This protein binds this small molecule.
Small molecule (SMILES): Cc1cc(CCCOc2c(C)cc(-c3noc(C(F)(F)F)n3)cc2C)on1

Binding-site contacts:
Ligand atom N3A contacts residue TYR144 of chain 55.A at 3.5 Å.
Ligand atom O1A contacts residue MET124 of chain 55.A at 3.2 Å.
Ligand atom F2 contacts residue ALA166 of chain 55.A at 3.5 Å.
Ligand atom C3A contacts residue LEU217 of chain 55.A at 3.6 Å (hydrophobic).
Ligand atom C4 contacts residue LEU100 of chain 55.A at 3.7 Å (hydrophobic).
Ligand atom CM4 contacts residue PHE179 of chain 55.A at 3.5 Å (hydrophobic).
Ligand atom C6B contacts residue LEU181 of chain 55.A at 3.3 Å (hydrophobic).
Ligand atom F2 contacts residue TYR144 of chain 55.A at 3.0 Å.
Ligand atom O1A contacts residue PHE179 of chain 55.A at 3.3 Å.
Ligand atom CM2 contacts residue ILE122 of chain 55.A at 3.8 Å (hydrophobic).
Ligand atom N1A contacts residue PHE179 of chain 55.A at 3.6 Å.
Ligand atom CM6 contacts residue LEU184 of chain 55.A at 3.4 Å (hydrophobic).
Ligand atom C5B contacts residue ILE98 of chain 55.A at 3.5 Å (hydrophobic).
Ligand atom C4 contacts residue TYR190 of chain 55.A at 3.6 Å (hydrophobic).
Ligand atom N1A contacts residue MET124 of chain 55.A at 3.5 Å.
Ligand atom CM6 contacts residue LEU181 of chain 55.A at 3.5 Å (hydrophobic).
Ligand atom O1B contacts residue ILE98 of chain 55.A at 3.3 Å.
Ligand atom N2 contacts residue MET214 of chain 55.A at 3.8 Å.
Ligand atom F3 contacts residue TYR142 of chain 55.A at 3.8 Å.
Ligand atom C5B contacts residue LEU181 of chain 55.A at 3.5 Å (hydrophobic).
Ligand atom C6B contacts residue ILE98 of chain 55.A at 3.7 Å (hydrophobic).
Ligand atom F3 contacts residue VAL168 of chain 55.A at 3.0 Å.
Ligand atom CM2 contacts residue ILE77 of chain 55.A at 3.1 Å (hydrophobic).
Ligand atom F2 contacts residue MET143 of chain 55.A at 3.3 Å.
Ligand atom C1B contacts residue ILE98 of chain 55.A at 3.4 Å (hydrophobic).
Ligand atom C2A contacts residue PHE179 of chain 55.A at 3.6 Å (hydrophobic).
Ligand atom N3A contacts residue PHE179 of chain 55.A at 3.4 Å.
Ligand atom F1 contacts residue TYR144 of chain 55.A at 3.3 Å.
Ligand atom F1 contacts residue PHE179 of chain 55.A at 3.8 Å.
Ligand atom F2 contacts residue TYR142 of chain 55.A at 2.8 Å.
Ligand atom F1 contacts residue ALA166 of chain 55.A at 3.6 Å.
Ligand atom C3A contacts residue PHE179 of chain 55.A at 3.1 Å (hydrophobic).
Ligand atom C2B contacts residue ILE98 of chain 55.A at 3.7 Å (hydrophobic).
Ligand atom CM4 contacts residue TYR144 of chain 55.A at 3.9 Å (hydrophobic).
Ligand atom O1 contacts residue MET214 of chain 55.A at 3.5 Å (h-bond).
Ligand atom C4B contacts residue ILE98 of chain 55.A at 3.8 Å (hydrophobic).
Ligand atom O1A contacts residue LEU217 of chain 55.A at 3.0 Å.
Ligand atom F3 contacts residue PHE179 of chain 55.A at 3.0 Å.
Ligand atom CM3 contacts residue ASN212 of chain 55.A at 3.4 Å.
Ligand atom N1A contacts residue LEU217 of chain 55.A at 3.3 Å.

Sequence of chain 55.A:
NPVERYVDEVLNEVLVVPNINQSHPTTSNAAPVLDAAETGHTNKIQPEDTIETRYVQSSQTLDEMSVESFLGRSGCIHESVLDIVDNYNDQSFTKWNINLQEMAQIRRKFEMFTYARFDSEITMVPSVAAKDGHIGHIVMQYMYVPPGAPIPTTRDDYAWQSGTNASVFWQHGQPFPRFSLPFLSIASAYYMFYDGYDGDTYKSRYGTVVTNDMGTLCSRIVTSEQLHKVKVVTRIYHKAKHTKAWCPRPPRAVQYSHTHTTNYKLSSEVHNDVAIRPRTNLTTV